Binding-site contacts:
Ligand atom C4 contacts residue ASN263 of chain 2.A at 4.2 Å.
Ligand atom O7 contacts residue ASN263 of chain 2.A at 3.7 Å.
Ligand atom C2 contacts residue ASN263 of chain 2.A at 2.5 Å.
Ligand atom C1 contacts residue ASN263 of chain 2.A at 1.6 Å.
Ligand atom C5 contacts residue THR265 of chain 2.A at 4.0 Å.
Ligand atom C1 contacts residue THR265 of chain 2.A at 3.8 Å.
Ligand atom C8 contacts residue ALA360 of chain 2.A at 3.6 Å (hydrophobic).
Ligand atom C6 contacts residue ASP266 of chain 2.A at 4.3 Å.
Ligand atom C3 contacts residue ASN263 of chain 2.A at 3.9 Å.
Ligand atom C7 contacts residue ALA360 of chain 2.A at 3.8 Å (hydrophobic).
Ligand atom C5 contacts residue ASN263 of chain 2.A at 3.7 Å.
Ligand atom O5 contacts residue ASP266 of chain 2.A at 3.6 Å.
Ligand atom O5 contacts residue ASN263 of chain 2.A at 2.4 Å (h-bond).
Ligand atom C8 contacts residue SER361 of chain 2.A at 3.9 Å.
Ligand atom C1 contacts residue ASP266 of chain 2.A at 4.4 Å.
Ligand atom O5 contacts residue THR265 of chain 2.A at 4.0 Å.
Ligand atom C7 contacts residue ASN263 of chain 2.A at 3.5 Å.
Ligand atom O7 contacts residue ALA360 of chain 2.A at 3.6 Å.
Ligand atom C6 contacts residue THR265 of chain 2.A at 4.1 Å.
Ligand atom O6 contacts residue ASP266 of chain 2.A at 4.2 Å.
Ligand atom N2 contacts residue ASN263 of chain 2.A at 3.0 Å (h-bond).

Sequence of chain 2.A:
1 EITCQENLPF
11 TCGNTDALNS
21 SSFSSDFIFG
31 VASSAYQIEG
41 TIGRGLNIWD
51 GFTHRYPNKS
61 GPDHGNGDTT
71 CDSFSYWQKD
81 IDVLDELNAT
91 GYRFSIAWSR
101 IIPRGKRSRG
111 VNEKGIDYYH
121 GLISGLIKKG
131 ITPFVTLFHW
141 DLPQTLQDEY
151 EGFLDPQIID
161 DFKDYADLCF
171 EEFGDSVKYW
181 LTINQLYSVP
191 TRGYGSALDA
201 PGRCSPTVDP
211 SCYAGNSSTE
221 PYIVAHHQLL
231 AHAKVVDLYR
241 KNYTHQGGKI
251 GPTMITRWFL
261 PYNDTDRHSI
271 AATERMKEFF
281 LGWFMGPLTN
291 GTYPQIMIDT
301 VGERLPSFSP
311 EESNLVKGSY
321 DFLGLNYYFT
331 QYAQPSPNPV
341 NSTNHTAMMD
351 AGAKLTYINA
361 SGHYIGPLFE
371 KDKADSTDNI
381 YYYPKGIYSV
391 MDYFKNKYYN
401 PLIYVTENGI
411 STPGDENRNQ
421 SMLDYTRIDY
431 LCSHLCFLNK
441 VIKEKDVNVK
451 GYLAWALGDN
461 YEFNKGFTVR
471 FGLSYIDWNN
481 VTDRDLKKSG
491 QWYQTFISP

A small-molecule ligand and the protein it binds are described below.
Small molecule (SMILES): CC(=O)N[C@H]1[C@H](O[C@H]2[C@H](O[C@@H]3O[C@@H](C)[C@@H](O)[C@@H](O)[C@@H]3O)[C@@H](NC(C)=O)CO[C@@H]2CO)O[C@H](CO)[C@@H](O[C@@H]2O[C@H](CO)[C@@H](O)[C@H](O)[C@@H]2O[C@@H]2OC[C@@H](O)[C@H](O)[C@H]2O)[C@@H]1O